Sequence of chain 1.E:
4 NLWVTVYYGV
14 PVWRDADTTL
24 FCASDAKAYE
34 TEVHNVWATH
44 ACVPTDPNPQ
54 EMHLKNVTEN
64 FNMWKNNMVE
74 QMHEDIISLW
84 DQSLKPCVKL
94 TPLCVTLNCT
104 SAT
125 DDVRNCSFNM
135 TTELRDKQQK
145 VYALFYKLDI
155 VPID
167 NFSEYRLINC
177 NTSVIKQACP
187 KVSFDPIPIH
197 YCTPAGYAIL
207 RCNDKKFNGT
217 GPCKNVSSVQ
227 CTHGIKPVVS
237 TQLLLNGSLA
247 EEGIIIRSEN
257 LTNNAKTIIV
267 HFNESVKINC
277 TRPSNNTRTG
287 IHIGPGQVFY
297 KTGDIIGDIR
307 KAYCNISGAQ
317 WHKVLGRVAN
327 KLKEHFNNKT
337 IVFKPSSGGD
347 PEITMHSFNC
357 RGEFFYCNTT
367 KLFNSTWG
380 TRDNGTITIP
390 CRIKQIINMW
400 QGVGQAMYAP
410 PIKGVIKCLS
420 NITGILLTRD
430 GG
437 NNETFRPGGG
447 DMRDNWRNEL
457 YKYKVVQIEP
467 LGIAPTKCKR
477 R

This small molecule binds to this protein.
Small molecule (SMILES): CC(=O)N[C@@H]1[C@@H](O)[C@H](O)[C@@H](CO)O[C@H]1O

Binding-site contacts:
Ligand atom C1 contacts residue ASN420 of chain 1.E at 1.4 Å.
Ligand atom N2 contacts residue ASN420 of chain 1.E at 3.0 Å (h-bond).
Ligand atom C7 contacts residue ASN420 of chain 1.E at 3.6 Å.
Ligand atom O5 contacts residue ASN242 of chain 1.E at 4.3 Å.
Ligand atom C5 contacts residue ASN420 of chain 1.E at 3.7 Å.
Ligand atom C3 contacts residue ASN420 of chain 1.E at 3.9 Å.
Ligand atom O5 contacts residue ASN420 of chain 1.E at 2.4 Å (h-bond).
Ligand atom N2 contacts residue SER271 of chain 1.E at 3.9 Å.
Ligand atom C7 contacts residue SER271 of chain 1.E at 4.1 Å.
Ligand atom C8 contacts residue SER271 of chain 1.E at 3.5 Å.
Ligand atom C8 contacts residue ASN420 of chain 1.E at 4.4 Å.
Ligand atom C2 contacts residue ASN420 of chain 1.E at 2.6 Å.
Ligand atom C4 contacts residue ASN420 of chain 1.E at 4.3 Å.
Ligand atom O7 contacts residue ASN420 of chain 1.E at 4.1 Å.